A protein and the small-molecule ligand that binds it are described below.
Small molecule (SMILES): COc1cccc2[nH]c(C(=O)N[C@@H](CC(C)C)C(=O)N[C@@H](C[C@@H]3CCNC3=O)[C@H](O)c3nc4ccccc4s3)cc12

Binding-site contacts:
Ligand atom C07 contacts residue THR25 of chain 2.A at 3.5 Å.
Ligand atom O01 contacts residue SER144 of chain 2.A at 3.5 Å (h-bond).
Ligand atom S11 contacts residue HIS41 of chain 2.A at 3.1 Å (h-bond).
Ligand atom N27 contacts residue GLN189 of chain 2.A at 3.0 Å (h-bond).
Ligand atom O40 contacts residue GLU166 of chain 2.A at 2.9 Å (salt-bridge).
Ligand atom N17 contacts residue GLU166 of chain 2.A at 3.0 Å (salt-bridge).
Ligand atom C35 contacts residue ALA191 of chain 2.A at 3.6 Å (hydrophobic).
Ligand atom N20 contacts residue CYS145 of chain 2.A at 2.9 Å (h-bond).
Ligand atom C30 contacts residue GLN189 of chain 2.A at 3.4 Å.
Ligand atom O01 contacts residue GLY143 of chain 2.A at 3.4 Å (h-bond).
Ligand atom C03 contacts residue CYS145 of chain 2.A at 2.6 Å (hydrophobic).
Ligand atom C22 contacts residue HIS164 of chain 2.A at 3.5 Å.
Ligand atom O19 contacts residue HIS163 of chain 2.A at 2.7 Å (h-bond).
Ligand atom N17 contacts residue PHE140 of chain 2.A at 3.4 Å (h-bond).
Ligand atom O33 contacts residue GLN189 of chain 2.A at 3.3 Å (h-bond).
Ligand atom C10 contacts residue HIS41 of chain 2.A at 3.5 Å.
Ligand atom C09 contacts residue HIS41 of chain 2.A at 3.3 Å.
Ligand atom S11 contacts residue CYS145 of chain 2.A at 3.0 Å (h-bond).
Ligand atom O01 contacts residue CYS145 of chain 2.A at 2.6 Å (h-bond).
Ligand atom N39 contacts residue GLU166 of chain 2.A at 2.5 Å (salt-bridge).
Ligand atom C18 contacts residue GLU166 of chain 2.A at 3.4 Å.
Ligand atom C16 contacts residue ASN142 of chain 2.A at 3.6 Å.
Ligand atom O19 contacts residue PHE140 of chain 2.A at 3.5 Å.
Ligand atom C38 contacts residue GLU166 of chain 2.A at 3.4 Å.
Ligand atom C13 contacts residue CYS145 of chain 2.A at 3.2 Å (hydrophobic).
Ligand atom O40 contacts residue MET165 of chain 2.A at 3.3 Å.
Ligand atom C08 contacts residue THR25 of chain 2.A at 3.4 Å.
Ligand atom C29 contacts residue GLU166 of chain 2.A at 3.5 Å.
Ligand atom C02 contacts residue CYS145 of chain 2.A at 1.8 Å (hydrophobic).
Ligand atom O33 contacts residue THR190 of chain 2.A at 3.5 Å (h-bond).
Ligand atom C15 contacts residue ASN142 of chain 2.A at 3.4 Å.
Ligand atom O19 contacts residue HIS172 of chain 2.A at 3.6 Å.
Ligand atom O19 contacts residue GLU166 of chain 2.A at 3.5 Å.
Ligand atom N20 contacts residue HIS164 of chain 2.A at 2.9 Å (h-bond).
Ligand atom C08 contacts residue HIS41 of chain 2.A at 3.5 Å.
Ligand atom C12 contacts residue CYS145 of chain 2.A at 2.7 Å (hydrophobic).
Ligand atom C23 contacts residue GLN189 of chain 2.A at 3.5 Å.
Ligand atom C24 contacts residue GLN189 of chain 2.A at 3.7 Å.
Ligand atom C36 contacts residue ALA191 of chain 2.A at 3.6 Å (hydrophobic).
Ligand atom C34 contacts residue GLN189 of chain 2.A at 3.3 Å.

Sequence of chain 2.A:
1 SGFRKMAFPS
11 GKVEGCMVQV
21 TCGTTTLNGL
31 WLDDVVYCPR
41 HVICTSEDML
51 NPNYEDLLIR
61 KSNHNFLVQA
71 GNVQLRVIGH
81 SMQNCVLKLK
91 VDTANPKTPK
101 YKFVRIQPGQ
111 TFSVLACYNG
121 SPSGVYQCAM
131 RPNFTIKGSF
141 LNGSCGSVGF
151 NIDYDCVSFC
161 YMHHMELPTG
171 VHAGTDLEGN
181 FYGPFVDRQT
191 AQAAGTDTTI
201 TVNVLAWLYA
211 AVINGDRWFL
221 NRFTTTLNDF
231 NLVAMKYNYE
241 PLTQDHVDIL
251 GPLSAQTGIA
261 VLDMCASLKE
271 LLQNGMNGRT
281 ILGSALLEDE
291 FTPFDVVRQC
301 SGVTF

Sequence of chain 1.A:
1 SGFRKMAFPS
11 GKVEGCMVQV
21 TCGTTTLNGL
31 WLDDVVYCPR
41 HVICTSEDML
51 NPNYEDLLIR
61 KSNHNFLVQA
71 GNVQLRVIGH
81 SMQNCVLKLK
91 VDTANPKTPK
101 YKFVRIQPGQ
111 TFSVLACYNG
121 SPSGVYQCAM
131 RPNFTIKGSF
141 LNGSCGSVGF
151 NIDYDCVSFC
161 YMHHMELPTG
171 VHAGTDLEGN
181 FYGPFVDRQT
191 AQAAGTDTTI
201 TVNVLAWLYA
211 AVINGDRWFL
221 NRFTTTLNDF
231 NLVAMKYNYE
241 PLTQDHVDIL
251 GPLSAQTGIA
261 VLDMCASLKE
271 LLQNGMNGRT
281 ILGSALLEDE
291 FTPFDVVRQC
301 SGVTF